Sequence of chain 1.A:
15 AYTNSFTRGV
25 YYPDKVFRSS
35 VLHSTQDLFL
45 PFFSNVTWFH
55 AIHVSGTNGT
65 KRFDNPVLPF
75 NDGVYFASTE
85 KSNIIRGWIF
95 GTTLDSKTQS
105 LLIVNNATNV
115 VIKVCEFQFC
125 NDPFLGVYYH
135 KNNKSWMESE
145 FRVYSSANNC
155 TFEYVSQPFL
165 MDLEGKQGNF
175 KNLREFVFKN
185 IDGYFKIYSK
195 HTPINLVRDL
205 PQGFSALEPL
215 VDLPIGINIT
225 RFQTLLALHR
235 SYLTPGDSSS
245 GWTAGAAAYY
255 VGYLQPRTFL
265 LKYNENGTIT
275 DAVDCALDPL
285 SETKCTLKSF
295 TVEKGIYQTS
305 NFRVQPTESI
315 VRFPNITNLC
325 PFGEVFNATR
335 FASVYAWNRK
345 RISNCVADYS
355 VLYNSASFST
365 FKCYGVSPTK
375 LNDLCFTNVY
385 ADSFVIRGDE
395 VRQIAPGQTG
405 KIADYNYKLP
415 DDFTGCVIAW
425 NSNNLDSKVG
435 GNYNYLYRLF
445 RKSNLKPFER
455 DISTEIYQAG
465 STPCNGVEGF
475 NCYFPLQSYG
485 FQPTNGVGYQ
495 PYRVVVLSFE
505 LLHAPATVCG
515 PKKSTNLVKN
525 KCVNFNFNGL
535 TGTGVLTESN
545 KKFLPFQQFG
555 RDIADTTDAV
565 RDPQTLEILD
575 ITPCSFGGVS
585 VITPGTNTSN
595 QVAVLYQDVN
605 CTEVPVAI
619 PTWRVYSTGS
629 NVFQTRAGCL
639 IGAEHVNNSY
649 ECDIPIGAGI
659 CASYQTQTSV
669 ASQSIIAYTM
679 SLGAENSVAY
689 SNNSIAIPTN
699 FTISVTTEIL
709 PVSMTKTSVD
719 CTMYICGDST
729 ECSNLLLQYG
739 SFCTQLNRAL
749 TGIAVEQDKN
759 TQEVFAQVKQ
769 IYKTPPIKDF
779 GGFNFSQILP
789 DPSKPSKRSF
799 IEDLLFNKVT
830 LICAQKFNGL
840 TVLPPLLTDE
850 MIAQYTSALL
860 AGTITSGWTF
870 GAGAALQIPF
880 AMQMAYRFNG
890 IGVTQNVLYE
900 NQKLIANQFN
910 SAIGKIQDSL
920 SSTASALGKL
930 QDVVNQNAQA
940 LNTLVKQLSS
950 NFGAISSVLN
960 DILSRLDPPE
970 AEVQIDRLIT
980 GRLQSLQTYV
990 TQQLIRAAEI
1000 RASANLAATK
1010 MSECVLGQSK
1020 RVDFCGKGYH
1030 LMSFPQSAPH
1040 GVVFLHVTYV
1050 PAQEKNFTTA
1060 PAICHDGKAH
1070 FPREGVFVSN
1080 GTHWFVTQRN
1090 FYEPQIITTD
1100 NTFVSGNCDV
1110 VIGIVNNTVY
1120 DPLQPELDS

This protein binds this small molecule.
Small molecule (SMILES): CC(=O)N[C@@H]1[C@@H](O)[C@H](O)[C@@H](CO)O[C@H]1O

Binding-site contacts:
Ligand atom O5 contacts residue ASN591 of chain 1.A at 2.5 Å (h-bond).
Ligand atom O7 contacts residue ASN591 of chain 1.A at 4.5 Å.
Ligand atom N2 contacts residue ASN591 of chain 1.A at 2.8 Å (h-bond).
Ligand atom C7 contacts residue ASN591 of chain 1.A at 3.9 Å.
Ligand atom O5 contacts residue THR592 of chain 1.A at 3.8 Å.
Ligand atom C5 contacts residue ASN591 of chain 1.A at 3.7 Å.
Ligand atom C1 contacts residue ASN591 of chain 1.A at 1.4 Å.
Ligand atom C4 contacts residue ASN591 of chain 1.A at 4.3 Å.
Ligand atom C6 contacts residue THR592 of chain 1.A at 3.5 Å.
Ligand atom O6 contacts residue THR592 of chain 1.A at 4.0 Å.
Ligand atom C2 contacts residue ASN591 of chain 1.A at 2.5 Å.
Ligand atom C3 contacts residue ASN591 of chain 1.A at 3.8 Å.